Binding-site contacts:
Ligand atom C6 contacts residue ASN227 of chain 1.A at 3.7 Å.
Ligand atom O7 contacts residue ASN307 of chain 1.A at 3.4 Å.
Ligand atom O8 contacts residue THR214 of chain 1.A at 2.5 Å (h-bond).
Ligand atom O contacts residue ASN227 of chain 1.A at 3.1 Å (h-bond).
Ligand atom O contacts residue TRP237 of chain 1.A at 3.8 Å.
Ligand atom O contacts residue ALA309 of chain 1.A at 4.3 Å.
Ligand atom C contacts residue HIS297 of chain 1.A at 4.2 Å.
Ligand atom O8 contacts residue PHE155 of chain 1.A at 3.9 Å.
Ligand atom O8 contacts residue VAL299 of chain 1.A at 4.2 Å.
Ligand atom O7 contacts residue ASN227 of chain 1.A at 3.3 Å (h-bond).
Ligand atom C contacts residue MN1 of chain 1.D at 3.0 Å.
Ligand atom C5 contacts residue VAL299 of chain 1.A at 4.5 Å (hydrophobic).
Ligand atom C6 contacts residue THR214 of chain 1.A at 3.5 Å.
Ligand atom O contacts residue EDO1 of chain 1.L at 4.3 Å.
Ligand atom OXT contacts residue THR214 of chain 1.A at 4.0 Å.
Ligand atom C4 contacts residue THR214 of chain 1.A at 3.6 Å.
Ligand atom C5 contacts residue LYS208 of chain 1.A at 4.4 Å.
Ligand atom C contacts residue THR214 of chain 1.A at 4.3 Å.
Ligand atom C contacts residue ASN227 of chain 1.A at 4.0 Å.
Ligand atom OXT contacts residue HIS297 of chain 1.A at 3.1 Å (h-bond).
Ligand atom C6 contacts residue TYR206 of chain 1.A at 4.3 Å (hydrophobic).
Ligand atom O8 contacts residue LYS208 of chain 1.A at 3.0 Å (salt-bridge).
Ligand atom O7 contacts residue LYS208 of chain 1.A at 2.4 Å (salt-bridge).
Ligand atom OXT contacts residue MN1 of chain 1.D at 2.0 Å.
Ligand atom C5 contacts residue ASN227 of chain 1.A at 3.1 Å.
Ligand atom C6 contacts residue LYS208 of chain 1.A at 3.0 Å.
Ligand atom OXT contacts residue GLU219 of chain 1.A at 4.1 Å.
Ligand atom C4 contacts residue ASN227 of chain 1.A at 3.9 Å.
Ligand atom C4 contacts residue VAL299 of chain 1.A at 4.1 Å (hydrophobic).
Ligand atom C contacts residue HIS217 of chain 1.A at 4.2 Å.
Ligand atom O contacts residue MN1 of chain 1.D at 3.4 Å.
Ligand atom C contacts residue TRP237 of chain 1.A at 4.1 Å (hydrophobic).
Ligand atom O7 contacts residue TYR206 of chain 1.A at 4.0 Å.
Ligand atom C4 contacts residue MN1 of chain 1.D at 4.2 Å.
Ligand atom OXT contacts residue HIS217 of chain 1.A at 3.1 Å (h-bond).
Ligand atom C5 contacts residue THR214 of chain 1.A at 3.8 Å.

Sequence of chain 1.A:
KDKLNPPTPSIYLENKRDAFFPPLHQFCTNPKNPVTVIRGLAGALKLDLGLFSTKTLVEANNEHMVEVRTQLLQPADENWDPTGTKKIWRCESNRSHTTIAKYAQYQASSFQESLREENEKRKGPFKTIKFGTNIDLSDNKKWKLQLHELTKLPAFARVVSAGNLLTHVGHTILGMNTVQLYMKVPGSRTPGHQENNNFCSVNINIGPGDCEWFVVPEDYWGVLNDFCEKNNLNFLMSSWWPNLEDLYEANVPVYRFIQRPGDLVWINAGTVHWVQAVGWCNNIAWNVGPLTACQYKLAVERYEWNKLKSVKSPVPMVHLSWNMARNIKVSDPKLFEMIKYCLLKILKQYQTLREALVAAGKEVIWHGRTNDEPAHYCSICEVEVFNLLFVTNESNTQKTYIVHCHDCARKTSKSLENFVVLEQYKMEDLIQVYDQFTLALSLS

A small-molecule ligand and the protein it binds are described below.
Small molecule (SMILES): O=C(O)/C=C/C(=O)O